Binding-site contacts:
Ligand atom C7 contacts residue ASN126 of chain 3.B at 3.9 Å.
Ligand atom C1 contacts residue ASN126 of chain 3.B at 1.4 Å.
Ligand atom C5 contacts residue ASN126 of chain 3.B at 3.6 Å.
Ligand atom C7 contacts residue GLU123 of chain 3.B at 4.3 Å.
Ligand atom N2 contacts residue GLU123 of chain 3.B at 4.0 Å.
Ligand atom C8 contacts residue GLU123 of chain 3.B at 3.5 Å.
Ligand atom O5 contacts residue ASN126 of chain 3.B at 2.4 Å (h-bond).
Ligand atom N2 contacts residue ASN126 of chain 3.B at 2.9 Å (h-bond).
Ligand atom O7 contacts residue ASN126 of chain 3.B at 4.3 Å.
Ligand atom C4 contacts residue ASN126 of chain 3.B at 4.2 Å.
Ligand atom O7 contacts residue TYR127 of chain 3.B at 4.5 Å.
Ligand atom C2 contacts residue ASN126 of chain 3.B at 2.5 Å.
Ligand atom C3 contacts residue ASN126 of chain 3.B at 3.8 Å.

Sequence of chain 3.B:
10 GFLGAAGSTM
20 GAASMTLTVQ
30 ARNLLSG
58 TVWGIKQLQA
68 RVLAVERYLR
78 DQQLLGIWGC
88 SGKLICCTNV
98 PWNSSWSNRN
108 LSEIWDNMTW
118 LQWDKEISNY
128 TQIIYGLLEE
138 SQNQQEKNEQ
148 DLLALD

A protein and the small-molecule ligand that binds it are described below.
Small molecule (SMILES): CC(=O)N[C@@H]1[C@@H](O)[C@H](O)[C@@H](CO)O[C@H]1O